A small-molecule ligand and the protein it binds are described below.
Small molecule (SMILES): O=C(CCCCCn1ccnc1)N[C@@H](Cc1ccccc1)C(=O)O

Binding-site contacts:
Ligand atom C09 contacts residue IC61 of chain 1.E at 0.8 Å.
Ligand atom O16 contacts residue IC61 of chain 1.E at 1.3 Å (h-bond).
Ligand atom C22 contacts residue PRO27 of chain 1.A at 3.6 Å (hydrophobic).
Ligand atom C17 contacts residue VAL28 of chain 1.A at 3.5 Å (hydrophobic).
Ligand atom N12 contacts residue IC61 of chain 1.E at 0.4 Å.
Ligand atom C13 contacts residue IC61 of chain 1.E at 1.2 Å.
Ligand atom C19 contacts residue IC61 of chain 1.E at 3.3 Å.
Ligand atom O16 contacts residue TYR53 of chain 1.A at 2.5 Å (h-bond).
Ligand atom C8 contacts residue IC61 of chain 1.E at 0.8 Å.
Ligand atom C3 contacts residue HEM1 of chain 1.C at 3.6 Å.
Ligand atom C7 contacts residue IC61 of chain 1.E at 0.6 Å.
Ligand atom C21 contacts residue PRO27 of chain 1.A at 3.6 Å (hydrophobic).
Ligand atom C18 contacts residue IC61 of chain 1.E at 3.1 Å.
Ligand atom C20 contacts residue IC61 of chain 1.E at 3.7 Å.
Ligand atom C3 contacts residue IC61 of chain 1.E at 0.9 Å.
Ligand atom O16 contacts residue MET356 of chain 1.A at 3.4 Å.
Ligand atom N5 contacts residue IC61 of chain 1.E at 0.9 Å (h-bond).
Ligand atom O15 contacts residue IC61 of chain 1.E at 0.7 Å (h-bond).
Ligand atom C21 contacts residue LEU190 of chain 1.A at 3.6 Å (hydrophobic).
Ligand atom N2 contacts residue LYS89 of chain 1.A at 3.5 Å (salt-bridge).
Ligand atom C4 contacts residue IC61 of chain 1.E at 0.9 Å.
Ligand atom O24 contacts residue ALA332 of chain 1.A at 3.5 Å.
Ligand atom O24 contacts residue IC61 of chain 1.E at 1.8 Å.
Ligand atom N2 contacts residue ALA330 of chain 1.A at 3.6 Å.
Ligand atom C6 contacts residue IC61 of chain 1.E at 1.0 Å.
Ligand atom C8 contacts residue LEU439 of chain 1.A at 3.4 Å (hydrophobic).
Ligand atom N2 contacts residue HOA1 of chain 1.F at 2.9 Å (h-bond).
Ligand atom C17 contacts residue IC61 of chain 1.E at 2.3 Å.
Ligand atom C4 contacts residue LYS89 of chain 1.A at 3.7 Å.
Ligand atom C23 contacts residue IC61 of chain 1.E at 3.6 Å.
Ligand atom O24 contacts residue MET356 of chain 1.A at 3.4 Å.
Ligand atom C10 contacts residue IC61 of chain 1.E at 0.9 Å.
Ligand atom C1 contacts residue LYS89 of chain 1.A at 3.4 Å.
Ligand atom C09 contacts residue ALA332 of chain 1.A at 3.6 Å (hydrophobic).
Ligand atom C1 contacts residue IC61 of chain 1.E at 0.4 Å.
Ligand atom C14 contacts residue IC61 of chain 1.E at 0.7 Å.
Ligand atom C14 contacts residue MET356 of chain 1.A at 3.7 Å (hydrophobic).
Ligand atom C14 contacts residue TYR53 of chain 1.A at 3.7 Å (hydrophobic).
Ligand atom N2 contacts residue IC61 of chain 1.E at 1.4 Å.
Ligand atom C11 contacts residue IC61 of chain 1.E at 0.8 Å.

Sequence of chain 1.A:
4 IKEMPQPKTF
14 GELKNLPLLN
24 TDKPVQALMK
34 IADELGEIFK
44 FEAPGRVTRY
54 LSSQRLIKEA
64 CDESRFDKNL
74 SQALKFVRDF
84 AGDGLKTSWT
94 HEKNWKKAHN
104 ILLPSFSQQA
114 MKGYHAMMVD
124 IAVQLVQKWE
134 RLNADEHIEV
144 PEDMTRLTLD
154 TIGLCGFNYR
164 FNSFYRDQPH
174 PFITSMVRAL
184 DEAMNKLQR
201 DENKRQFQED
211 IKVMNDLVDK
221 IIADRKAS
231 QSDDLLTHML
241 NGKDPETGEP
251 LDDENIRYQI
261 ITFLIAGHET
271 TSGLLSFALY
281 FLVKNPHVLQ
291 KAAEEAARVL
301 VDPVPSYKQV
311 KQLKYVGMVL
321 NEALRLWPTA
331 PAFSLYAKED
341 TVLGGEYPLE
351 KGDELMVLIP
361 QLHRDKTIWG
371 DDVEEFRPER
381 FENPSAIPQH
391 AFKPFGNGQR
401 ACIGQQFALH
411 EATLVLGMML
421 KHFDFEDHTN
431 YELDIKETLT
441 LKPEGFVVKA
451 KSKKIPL